A small-molecule ligand and the protein it binds are described below.
Small molecule (SMILES): Cc1ccc(C(=O)Nc2ccc(S(=O)(=O)O)c3cc(S(=O)(=O)O)cc(S(=O)(=O)O)c23)cc1NC(=O)c1cccc(N)c1

Binding-site contacts:
Ligand atom C2 contacts residue ARG837 of chain 1.D at 3.9 Å.
Ligand atom C27 contacts residue ARG837 of chain 1.D at 2.7 Å.
Ligand atom C15 contacts residue ARG556 of chain 1.D at 3.9 Å.
Ligand atom O4 contacts residue ARG556 of chain 1.D at 3.6 Å.
Ligand atom C27 contacts residue ALA841 of chain 1.D at 3.5 Å (hydrophobic).
Ligand atom O32 contacts residue ARG837 of chain 1.D at 3.6 Å.
Ligand atom C10 contacts residue ARG556 of chain 1.D at 3.9 Å.
Ligand atom N41 contacts residue ASP866 of chain 1.D at 3.0 Å (salt-bridge).
Ligand atom C39 contacts residue ASP866 of chain 1.D at 3.7 Å.
Ligand atom C18 contacts residue SER550 of chain 1.D at 3.6 Å.
Ligand atom C37 contacts residue LEU863 of chain 1.D at 3.9 Å (hydrophobic).
Ligand atom O25 contacts residue LYS552 of chain 1.D at 3.7 Å.
Ligand atom C9 contacts residue HIS440 of chain 1.D at 3.8 Å.
Ligand atom O25 contacts residue ALA551 of chain 1.D at 2.6 Å (h-bond).
Ligand atom O36 contacts residue ARG554 of chain 1.D at 3.0 Å (salt-bridge).
Ligand atom C5 contacts residue ARG837 of chain 1.D at 3.5 Å.
Ligand atom C39 contacts residue LEU863 of chain 1.D at 3.9 Å (hydrophobic).
Ligand atom C9 contacts residue ARG837 of chain 1.D at 3.2 Å.
Ligand atom C11 contacts residue SER550 of chain 1.D at 3.9 Å.
Ligand atom C14 contacts residue ARG837 of chain 1.D at 3.0 Å.
Ligand atom O23 contacts residue ALA551 of chain 1.D at 3.8 Å.
Ligand atom O24 contacts residue ARG837 of chain 1.D at 3.2 Å (salt-bridge).
Ligand atom O29 contacts residue ARG556 of chain 1.D at 3.7 Å.
Ligand atom O23 contacts residue ILE549 of chain 1.D at 3.2 Å (h-bond).
Ligand atom N1 contacts residue ARG837 of chain 1.D at 3.4 Å (salt-bridge).
Ligand atom C12 contacts residue ARG556 of chain 1.D at 3.8 Å.
Ligand atom S17 contacts residue ALA551 of chain 1.D at 3.8 Å.
Ligand atom C14 contacts residue HIS440 of chain 1.D at 3.3 Å.
Ligand atom N41 contacts residue SER862 of chain 1.D at 3.5 Å.
Ligand atom C37 contacts residue ASP866 of chain 1.D at 3.6 Å.
Ligand atom S31 contacts residue ARG554 of chain 1.D at 3.0 Å (salt-bridge).
Ligand atom O35 contacts residue ARG554 of chain 1.D at 3.6 Å (salt-bridge).
Ligand atom O35 contacts residue LYS552 of chain 1.D at 3.2 Å.
Ligand atom O23 contacts residue SER550 of chain 1.D at 3.1 Å.
Ligand atom O25 contacts residue SER550 of chain 1.D at 2.8 Å (h-bond).
Ligand atom C20 contacts residue ARG837 of chain 1.D at 3.0 Å.
Ligand atom C8 contacts residue ARG837 of chain 1.D at 3.7 Å.
Ligand atom S17 contacts residue SER550 of chain 1.D at 3.6 Å (h-bond).
Ligand atom O23 contacts residue ARG556 of chain 1.D at 3.9 Å.
Ligand atom O34 contacts residue ARG554 of chain 1.D at 2.1 Å (salt-bridge).

Sequence of chain 1.D:
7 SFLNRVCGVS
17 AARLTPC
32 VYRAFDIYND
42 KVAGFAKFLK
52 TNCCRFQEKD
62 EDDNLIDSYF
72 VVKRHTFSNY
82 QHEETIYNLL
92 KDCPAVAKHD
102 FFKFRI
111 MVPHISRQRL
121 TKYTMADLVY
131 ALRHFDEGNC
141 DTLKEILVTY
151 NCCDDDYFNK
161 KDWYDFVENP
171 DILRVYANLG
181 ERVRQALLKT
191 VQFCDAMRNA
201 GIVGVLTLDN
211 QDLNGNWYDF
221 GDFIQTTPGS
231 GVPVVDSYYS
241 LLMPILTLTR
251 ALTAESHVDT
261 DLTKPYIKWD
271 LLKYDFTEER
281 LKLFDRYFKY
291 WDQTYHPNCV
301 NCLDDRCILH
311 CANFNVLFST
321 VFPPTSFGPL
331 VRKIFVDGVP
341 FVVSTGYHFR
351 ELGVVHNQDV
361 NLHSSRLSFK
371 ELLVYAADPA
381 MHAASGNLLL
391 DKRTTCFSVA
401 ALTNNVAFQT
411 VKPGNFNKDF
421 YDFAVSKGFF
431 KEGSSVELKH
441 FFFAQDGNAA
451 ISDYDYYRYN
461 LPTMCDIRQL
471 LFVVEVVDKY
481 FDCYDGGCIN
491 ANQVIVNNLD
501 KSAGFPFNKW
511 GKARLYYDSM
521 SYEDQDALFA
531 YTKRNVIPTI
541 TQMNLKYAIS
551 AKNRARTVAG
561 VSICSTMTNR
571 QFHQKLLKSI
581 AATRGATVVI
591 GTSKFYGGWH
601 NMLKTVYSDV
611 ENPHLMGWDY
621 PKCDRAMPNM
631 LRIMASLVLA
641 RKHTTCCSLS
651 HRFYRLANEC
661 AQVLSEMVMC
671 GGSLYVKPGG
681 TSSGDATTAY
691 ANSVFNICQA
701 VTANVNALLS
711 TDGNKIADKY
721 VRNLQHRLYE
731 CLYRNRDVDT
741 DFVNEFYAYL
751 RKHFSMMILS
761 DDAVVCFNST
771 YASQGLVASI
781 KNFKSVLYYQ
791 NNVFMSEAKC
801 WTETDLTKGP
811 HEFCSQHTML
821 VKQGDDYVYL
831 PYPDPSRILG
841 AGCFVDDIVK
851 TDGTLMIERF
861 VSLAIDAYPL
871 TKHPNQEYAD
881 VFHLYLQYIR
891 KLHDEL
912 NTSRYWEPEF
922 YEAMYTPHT